A small-molecule ligand and the protein it binds are described below.
Small molecule (SMILES): NCC[C@H](N)C(=O)O

Sequence of chain 1.A:
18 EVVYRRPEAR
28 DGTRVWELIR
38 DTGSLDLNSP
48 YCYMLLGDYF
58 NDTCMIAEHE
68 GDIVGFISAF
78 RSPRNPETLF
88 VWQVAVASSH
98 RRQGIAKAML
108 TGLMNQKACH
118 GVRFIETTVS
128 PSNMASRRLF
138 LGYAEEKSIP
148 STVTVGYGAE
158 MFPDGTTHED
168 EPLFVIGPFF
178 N

Sequence of chain 2.A:
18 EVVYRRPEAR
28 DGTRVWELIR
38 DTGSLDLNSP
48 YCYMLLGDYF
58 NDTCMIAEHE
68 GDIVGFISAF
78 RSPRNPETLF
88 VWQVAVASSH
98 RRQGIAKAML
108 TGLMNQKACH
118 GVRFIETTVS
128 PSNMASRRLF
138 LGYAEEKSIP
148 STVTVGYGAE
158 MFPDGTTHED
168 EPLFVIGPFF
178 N

Binding-site contacts:
Ligand atom ND contacts residue TRP89 of chain 1.A at 2.9 Å (h-bond).
Ligand atom CB contacts residue TRP89 of chain 1.A at 3.7 Å (hydrophobic).
Ligand atom CA contacts residue GLU168 of chain 1.A at 3.6 Å.
Ligand atom OXT contacts residue TRP89 of chain 1.A at 3.2 Å (h-bond).
Ligand atom N contacts residue GLU168 of chain 1.A at 2.7 Å (salt-bridge).
Ligand atom ND contacts residue THR124 of chain 1.A at 4.5 Å.
Ligand atom CG contacts residue THR125 of chain 1.A at 4.0 Å.
Ligand atom CB contacts residue THR125 of chain 1.A at 3.8 Å.
Ligand atom ND contacts residue GLU168 of chain 1.A at 4.5 Å.
Ligand atom C contacts residue ASP43 of chain 1.A at 3.8 Å.
Ligand atom N contacts residue ASP43 of chain 1.A at 3.2 Å (salt-bridge).
Ligand atom CG contacts residue LEU42 of chain 1.A at 4.1 Å (hydrophobic).
Ligand atom OXT contacts residue NA1 of chain 1.F at 2.6 Å (h-bond).
Ligand atom C contacts residue GLN90 of chain 1.A at 3.5 Å.
Ligand atom CA contacts residue ASP43 of chain 1.A at 3.7 Å.
Ligand atom OXT contacts residue ASP43 of chain 1.A at 4.4 Å.
Ligand atom CB contacts residue TYR48 of chain 2.A at 3.4 Å (hydrophobic).
Ligand atom C contacts residue TYR48 of chain 2.A at 4.3 Å (hydrophobic).
Ligand atom N contacts residue HIS165 of chain 1.A at 4.5 Å.
Ligand atom O contacts residue NA1 of chain 1.F at 4.0 Å.
Ligand atom OXT contacts residue GLN90 of chain 1.A at 3.2 Å (h-bond).
Ligand atom CG contacts residue GLU168 of chain 1.A at 4.4 Å.
Ligand atom C contacts residue LEU42 of chain 1.A at 4.4 Å (hydrophobic).
Ligand atom O contacts residue GLN90 of chain 1.A at 3.0 Å (h-bond).
Ligand atom CG contacts residue TRP89 of chain 1.A at 3.2 Å (hydrophobic).
Ligand atom C contacts residue TRP89 of chain 1.A at 4.5 Å (hydrophobic).
Ligand atom OXT contacts residue TYR48 of chain 2.A at 3.6 Å.
Ligand atom ND contacts residue TYR48 of chain 2.A at 4.5 Å.
Ligand atom C contacts residue NA1 of chain 1.F at 3.5 Å.
Ligand atom ND contacts residue THR125 of chain 1.A at 2.9 Å (h-bond).
Ligand atom O contacts residue LEU42 of chain 1.A at 3.5 Å.
Ligand atom CB contacts residue GLU168 of chain 1.A at 3.7 Å.
Ligand atom O contacts residue ASP43 of chain 1.A at 2.9 Å (salt-bridge).
Ligand atom CA contacts residue TYR48 of chain 2.A at 3.9 Å (hydrophobic).